Sequence of chain 1.C:
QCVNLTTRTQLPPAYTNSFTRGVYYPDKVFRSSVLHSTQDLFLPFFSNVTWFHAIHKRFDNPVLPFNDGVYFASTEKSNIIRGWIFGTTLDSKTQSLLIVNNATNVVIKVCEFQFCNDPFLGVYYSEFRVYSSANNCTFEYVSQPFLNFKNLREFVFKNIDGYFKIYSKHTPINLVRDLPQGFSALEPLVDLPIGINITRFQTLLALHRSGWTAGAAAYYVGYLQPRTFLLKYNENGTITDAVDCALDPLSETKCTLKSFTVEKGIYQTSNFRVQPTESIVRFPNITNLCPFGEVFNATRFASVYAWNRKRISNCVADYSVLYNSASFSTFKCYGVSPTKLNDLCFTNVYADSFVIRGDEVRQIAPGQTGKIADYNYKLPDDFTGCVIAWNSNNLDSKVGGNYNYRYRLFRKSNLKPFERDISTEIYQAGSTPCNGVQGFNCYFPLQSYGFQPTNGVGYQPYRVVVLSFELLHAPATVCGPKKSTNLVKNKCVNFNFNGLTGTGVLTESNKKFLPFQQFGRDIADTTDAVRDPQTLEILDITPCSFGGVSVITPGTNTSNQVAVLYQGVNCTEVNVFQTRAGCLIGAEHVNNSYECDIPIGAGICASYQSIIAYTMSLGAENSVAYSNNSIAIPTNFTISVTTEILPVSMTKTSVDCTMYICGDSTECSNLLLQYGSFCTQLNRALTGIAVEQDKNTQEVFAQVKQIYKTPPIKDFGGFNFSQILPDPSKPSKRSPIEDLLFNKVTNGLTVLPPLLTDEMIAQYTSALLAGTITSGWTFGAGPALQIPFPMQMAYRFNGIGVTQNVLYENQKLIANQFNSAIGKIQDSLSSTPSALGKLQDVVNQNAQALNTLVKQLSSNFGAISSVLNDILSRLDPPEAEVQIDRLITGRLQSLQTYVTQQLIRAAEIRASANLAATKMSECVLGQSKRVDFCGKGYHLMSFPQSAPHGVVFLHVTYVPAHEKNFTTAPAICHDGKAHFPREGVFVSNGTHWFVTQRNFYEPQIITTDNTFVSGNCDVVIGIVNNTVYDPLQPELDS

Binding-site contacts:
Ligand atom C1 contacts residue SER803 of chain 1.C at 3.6 Å.
Ligand atom C5 contacts residue GLN804 of chain 1.C at 4.2 Å.
Ligand atom C5 contacts residue ASN801 of chain 1.C at 3.7 Å.
Ligand atom O5 contacts residue SER803 of chain 1.C at 3.2 Å (h-bond).
Ligand atom O6 contacts residue SER803 of chain 1.C at 4.4 Å.
Ligand atom C5 contacts residue SER803 of chain 1.C at 3.3 Å.
Ligand atom C6 contacts residue GLN804 of chain 1.C at 3.4 Å.
Ligand atom C3 contacts residue ASN801 of chain 1.C at 3.8 Å.
Ligand atom C7 contacts residue ASN801 of chain 1.C at 3.6 Å.
Ligand atom C1 contacts residue ASN801 of chain 1.C at 1.4 Å.
Ligand atom O5 contacts residue ASN801 of chain 1.C at 2.3 Å (h-bond).
Ligand atom C6 contacts residue SER803 of chain 1.C at 3.7 Å.
Ligand atom O7 contacts residue ASN801 of chain 1.C at 3.9 Å.
Ligand atom C2 contacts residue ASN801 of chain 1.C at 2.5 Å.
Ligand atom C8 contacts residue GLN804 of chain 1.C at 4.5 Å.
Ligand atom O6 contacts residue GLN804 of chain 1.C at 3.9 Å.
Ligand atom C4 contacts residue ASN801 of chain 1.C at 4.2 Å.
Ligand atom N2 contacts residue ASN801 of chain 1.C at 3.0 Å (h-bond).
Ligand atom O5 contacts residue GLN804 of chain 1.C at 4.5 Å.

A protein and the small-molecule ligand that binds it are described below.
Small molecule (SMILES): CC(=O)N[C@H]1[C@H](O[C@H]2[C@H](O)[C@@H](NC(C)=O)CO[C@@H]2CO)O[C@H](CO)[C@@H](O)[C@@H]1O